The small molecule below binds the protein below.
Small molecule (SMILES): CC(=O)N[C@@H]1[C@@H](O)[C@H](O)[C@@H](CO)O[C@H]1O

Sequence of chain 1.B:
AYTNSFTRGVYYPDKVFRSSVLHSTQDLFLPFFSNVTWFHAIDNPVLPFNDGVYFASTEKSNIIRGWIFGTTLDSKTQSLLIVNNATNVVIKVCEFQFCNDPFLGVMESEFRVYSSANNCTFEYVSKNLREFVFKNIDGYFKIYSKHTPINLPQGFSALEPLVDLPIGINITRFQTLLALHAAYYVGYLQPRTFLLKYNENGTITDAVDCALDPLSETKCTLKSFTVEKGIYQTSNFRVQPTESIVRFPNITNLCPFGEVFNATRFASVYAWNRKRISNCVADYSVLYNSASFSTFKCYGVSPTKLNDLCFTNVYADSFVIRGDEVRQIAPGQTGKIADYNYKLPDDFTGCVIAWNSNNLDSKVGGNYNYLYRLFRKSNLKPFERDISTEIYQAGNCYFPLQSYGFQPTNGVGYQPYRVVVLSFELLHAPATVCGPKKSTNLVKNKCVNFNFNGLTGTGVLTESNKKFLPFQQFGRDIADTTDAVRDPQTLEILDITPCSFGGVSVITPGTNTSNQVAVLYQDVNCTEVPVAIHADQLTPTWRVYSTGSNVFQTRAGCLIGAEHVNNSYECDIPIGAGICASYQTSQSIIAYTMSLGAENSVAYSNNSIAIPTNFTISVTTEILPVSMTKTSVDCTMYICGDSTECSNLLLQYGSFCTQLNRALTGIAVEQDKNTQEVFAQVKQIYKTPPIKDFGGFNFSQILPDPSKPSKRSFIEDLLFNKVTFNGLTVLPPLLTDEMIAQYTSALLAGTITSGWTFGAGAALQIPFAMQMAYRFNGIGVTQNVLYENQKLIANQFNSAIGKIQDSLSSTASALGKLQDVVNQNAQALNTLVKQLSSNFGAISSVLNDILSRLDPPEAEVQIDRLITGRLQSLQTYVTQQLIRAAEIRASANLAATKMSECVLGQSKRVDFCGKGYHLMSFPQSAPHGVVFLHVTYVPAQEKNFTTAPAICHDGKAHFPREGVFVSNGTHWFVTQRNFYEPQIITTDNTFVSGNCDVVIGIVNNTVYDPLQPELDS

Binding-site contacts:
Ligand atom N2 contacts residue GLY325 of chain 1.B at 3.8 Å.
Ligand atom C4 contacts residue ASN329 of chain 1.B at 4.2 Å.
Ligand atom C7 contacts residue ASN329 of chain 1.B at 4.2 Å.
Ligand atom C7 contacts residue GLY325 of chain 1.B at 3.5 Å.
Ligand atom C1 contacts residue ASN329 of chain 1.B at 1.4 Å.
Ligand atom C8 contacts residue PHE328 of chain 1.B at 3.3 Å (hydrophobic).
Ligand atom C2 contacts residue ASN329 of chain 1.B at 2.5 Å.
Ligand atom N2 contacts residue PHE328 of chain 1.B at 4.3 Å.
Ligand atom O5 contacts residue ASN329 of chain 1.B at 2.3 Å (h-bond).
Ligand atom O7 contacts residue GLY325 of chain 1.B at 3.8 Å.
Ligand atom C8 contacts residue PHE324 of chain 1.B at 3.4 Å (hydrophobic).
Ligand atom C3 contacts residue ASN329 of chain 1.B at 3.8 Å.
Ligand atom C7 contacts residue PHE324 of chain 1.B at 4.2 Å (hydrophobic).
Ligand atom C8 contacts residue GLY325 of chain 1.B at 3.5 Å.
Ligand atom N2 contacts residue ASN329 of chain 1.B at 3.0 Å (h-bond).
Ligand atom C5 contacts residue ASN329 of chain 1.B at 3.6 Å.